Sequence of chain 43.C:
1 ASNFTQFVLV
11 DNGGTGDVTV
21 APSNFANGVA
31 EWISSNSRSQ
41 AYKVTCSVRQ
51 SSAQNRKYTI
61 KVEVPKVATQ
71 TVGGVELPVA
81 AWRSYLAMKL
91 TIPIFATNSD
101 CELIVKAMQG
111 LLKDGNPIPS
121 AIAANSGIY

Binding-site contacts:
Ligand atom O4' contacts residue LYS61 of chain 22.C at 3.7 Å.
Ligand atom OP2 contacts residue LYS43 of chain 22.C at 2.7 Å (salt-bridge).
Ligand atom C4' contacts residue ARG49 of chain 43.C at 3.6 Å.
Ligand atom N1 contacts residue THR59 of chain 22.C at 3.4 Å.
Ligand atom N7 contacts residue LYS61 of chain 22.C at 3.4 Å.
Ligand atom N9 contacts residue LYS61 of chain 22.C at 3.8 Å.
Ligand atom OP2 contacts residue THR91 of chain 43.C at 3.7 Å.
Ligand atom C5' contacts residue LYS57 of chain 43.C at 3.8 Å.
Ligand atom O3' contacts residue ARG49 of chain 43.C at 3.6 Å (salt-bridge).
Ligand atom C2 contacts residue SER47 of chain 22.C at 3.2 Å.
Ligand atom N7 contacts residue THR45 of chain 22.C at 2.7 Å (h-bond).
Ligand atom P contacts residue ARG49 of chain 43.C at 3.7 Å.
Ligand atom N6 contacts residue CYS46 of chain 22.C at 3.6 Å (h-bond).
Ligand atom C5 contacts residue THR45 of chain 22.C at 3.4 Å.
Ligand atom O5' contacts residue ARG49 of chain 43.C at 3.6 Å (salt-bridge).
Ligand atom OP2 contacts residue LYS57 of chain 43.C at 3.5 Å (salt-bridge).
Ligand atom N6 contacts residue THR45 of chain 22.C at 2.8 Å (h-bond).
Ligand atom N6 contacts residue THR59 of chain 22.C at 2.7 Å (h-bond).
Ligand atom OP1 contacts residue LYS57 of chain 43.C at 2.9 Å.
Ligand atom OP2 contacts residue LYS89 of chain 43.C at 3.5 Å (salt-bridge).
Ligand atom N7 contacts residue TYR85 of chain 22.C at 3.8 Å.
Ligand atom N1 contacts residue SER47 of chain 22.C at 2.7 Å (h-bond).
Ligand atom O5' contacts residue LYS89 of chain 43.C at 3.2 Å (salt-bridge).
Ligand atom OP1 contacts residue ASN55 of chain 43.C at 3.0 Å (h-bond).
Ligand atom OP2 contacts residue SER51 of chain 43.C at 3.3 Å (h-bond).
Ligand atom C6 contacts residue THR59 of chain 22.C at 3.5 Å.
Ligand atom OP1 contacts residue SER51 of chain 43.C at 2.7 Å (h-bond).
Ligand atom C6 contacts residue THR45 of chain 22.C at 3.4 Å.
Ligand atom OP1 contacts residue SER52 of chain 43.C at 3.1 Å.
Ligand atom OP2 contacts residue LYS57 of chain 43.C at 3.0 Å (salt-bridge).
Ligand atom OP2 contacts residue TYR85 of chain 22.C at 2.6 Å (h-bond).
Ligand atom OP1 contacts residue LYS89 of chain 43.C at 3.5 Å (salt-bridge).
Ligand atom C8 contacts residue LYS61 of chain 22.C at 3.6 Å.
Ligand atom C5' contacts residue ARG49 of chain 43.C at 2.6 Å.
Ligand atom P contacts residue SER51 of chain 43.C at 3.2 Å.
Ligand atom O5' contacts residue LYS57 of chain 43.C at 2.8 Å (salt-bridge).
Ligand atom P contacts residue LYS57 of chain 43.C at 3.1 Å.
Ligand atom OP1 contacts residue ASN55 of chain 43.C at 3.2 Å.
Ligand atom O3' contacts residue SER51 of chain 43.C at 3.3 Å (h-bond).
Ligand atom OP1 contacts residue ARG49 of chain 43.C at 2.6 Å (salt-bridge).

The protein below binds the small molecule below.
Small molecule (SMILES): Nc1ccn([C@@H]2O[C@H](CO[P](=O)(O)O[C@H]3[C@@H](O)[C@H](n4cnc5c(N)ncnc54)O[C@@H]3CO[P](=O)(O)O[C@H]3[C@@H](O)[C@H](n4cnc5c(=O)nc(N)[nH]c54)O[C@@H]3CO[P](=O)(O)O[C@H]3[C@@H](O)[C@H](n4cnc5c(N)ncnc54)O[C@@H]3CO[P](=O)(O)O[C@H]3[C@@H](O)[C@H](n4cnc5c(N)ncnc54)O[C@@H]3CO[P](=O)(O)O[C@H]3[C@@H](O)[C@H](n4ccc(=O)[nH]c4=O)O[C@@H]3CO[P](=O)(O)O[C@H]3[C@@H](O)[C@H](n4ccc(N)nc4=O)O[C@@H]3CO[P](=O)(O)O[C@H]3[C@@H](O)[C@H](n4ccc(=O)[nH]c4=O)O[C@@H]3CO[P](=O)(O)O[C@H]3[C@@H](O)[C@H](n4cnc5c(=O)nc(N)[nH]c54)O[C@@H]3CO)[C@@H](O)[C@H]2O)c(=O)n1

Sequence of chain 22.C:
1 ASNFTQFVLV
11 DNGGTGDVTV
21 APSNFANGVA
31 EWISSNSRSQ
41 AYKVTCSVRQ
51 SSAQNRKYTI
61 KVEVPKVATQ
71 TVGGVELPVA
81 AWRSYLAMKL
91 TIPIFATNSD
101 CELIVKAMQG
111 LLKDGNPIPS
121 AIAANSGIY